A small-molecule ligand and the protein it binds are described below.
Small molecule (SMILES): OC[C@H]1O[C@H](O)[C@@H](O)[C@@H](O)[C@@H]1O

Sequence of chain 1.A:
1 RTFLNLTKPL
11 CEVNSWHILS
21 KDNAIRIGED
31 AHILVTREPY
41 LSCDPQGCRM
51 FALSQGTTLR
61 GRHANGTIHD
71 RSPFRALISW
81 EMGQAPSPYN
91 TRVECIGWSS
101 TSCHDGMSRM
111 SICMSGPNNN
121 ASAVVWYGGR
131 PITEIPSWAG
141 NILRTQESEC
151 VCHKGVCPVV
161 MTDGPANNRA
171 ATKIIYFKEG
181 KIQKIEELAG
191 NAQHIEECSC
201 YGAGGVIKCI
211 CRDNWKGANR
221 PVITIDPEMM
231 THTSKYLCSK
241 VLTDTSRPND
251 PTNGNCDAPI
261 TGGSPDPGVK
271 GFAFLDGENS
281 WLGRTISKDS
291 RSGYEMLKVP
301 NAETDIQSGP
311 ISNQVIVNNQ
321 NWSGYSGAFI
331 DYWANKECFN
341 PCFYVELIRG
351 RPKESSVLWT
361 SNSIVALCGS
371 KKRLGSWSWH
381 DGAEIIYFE

Binding-site contacts:
Ligand atom C1 contacts residue MAN1 of chain 1.Q at 4.2 Å.
Ligand atom C2 contacts residue BMA1 of chain 1.N at 3.4 Å.
Ligand atom C2 contacts residue ASN313 of chain 1.A at 3.6 Å.
Ligand atom C1 contacts residue SER312 of chain 1.A at 4.5 Å.
Ligand atom O2 contacts residue MAN1 of chain 1.Q at 2.7 Å (h-bond).
Ligand atom C1 contacts residue LEU297 of chain 1.A at 3.8 Å (hydrophobic).
Ligand atom C4 contacts residue MAN1 of chain 1.P at 4.5 Å.
Ligand atom C2 contacts residue LEU297 of chain 1.A at 4.0 Å (hydrophobic).
Ligand atom O6 contacts residue MAN1 of chain 1.P at 2.2 Å.
Ligand atom C5 contacts residue PRO310 of chain 1.A at 4.2 Å (hydrophobic).
Ligand atom C3 contacts residue MAN1 of chain 1.Q at 3.0 Å.
Ligand atom C1 contacts residue ASN313 of chain 1.A at 3.4 Å.
Ligand atom C1 contacts residue BMA1 of chain 1.N at 2.5 Å.
Ligand atom O2 contacts residue ASN313 of chain 1.A at 4.1 Å.
Ligand atom C5 contacts residue BMA1 of chain 1.N at 3.3 Å.
Ligand atom C4 contacts residue MAN1 of chain 1.Q at 4.3 Å.
Ligand atom C3 contacts residue BMA1 of chain 1.N at 3.7 Å.
Ligand atom C6 contacts residue PRO310 of chain 1.A at 4.0 Å (hydrophobic).
Ligand atom C2 contacts residue MAN1 of chain 1.Q at 3.1 Å.
Ligand atom O2 contacts residue LEU297 of chain 1.A at 3.3 Å.
Ligand atom O2 contacts residue GLU295 of chain 1.A at 3.5 Å (salt-bridge).
Ligand atom O5 contacts residue BMA1 of chain 1.N at 3.2 Å (h-bond).
Ligand atom O6 contacts residue PRO310 of chain 1.A at 3.7 Å.
Ligand atom C1 contacts residue PRO310 of chain 1.A at 4.0 Å (hydrophobic).
Ligand atom C6 contacts residue MAN1 of chain 1.P at 3.4 Å.
Ligand atom O3 contacts residue MAN1 of chain 1.Q at 2.3 Å.
Ligand atom C3 contacts residue ASN313 of chain 1.A at 4.5 Å.
Ligand atom C4 contacts residue BMA1 of chain 1.N at 4.1 Å.
Ligand atom O5 contacts residue PRO310 of chain 1.A at 3.2 Å.
Ligand atom O5 contacts residue LEU297 of chain 1.A at 4.3 Å.
Ligand atom C6 contacts residue BMA1 of chain 1.N at 4.4 Å.